Sequence of chain 1.A:
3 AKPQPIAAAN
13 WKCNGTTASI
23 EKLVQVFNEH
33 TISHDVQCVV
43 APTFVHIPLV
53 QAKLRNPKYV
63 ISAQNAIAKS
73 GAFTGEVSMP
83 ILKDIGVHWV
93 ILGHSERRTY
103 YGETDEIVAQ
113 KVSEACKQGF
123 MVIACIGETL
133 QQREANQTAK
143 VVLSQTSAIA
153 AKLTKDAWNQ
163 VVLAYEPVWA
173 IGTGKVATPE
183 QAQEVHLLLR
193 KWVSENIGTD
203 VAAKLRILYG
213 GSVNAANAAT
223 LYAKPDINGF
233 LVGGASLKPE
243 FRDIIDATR

Binding-site contacts:
Ligand atom O2 contacts residue GLU168 of chain 1.A at 2.6 Å (salt-bridge).
Ligand atom O2P contacts residue PGA1 of chain 1.C at 0.1 Å (h-bond).
Ligand atom C1 contacts residue PGA1 of chain 1.C at 0.2 Å.
Ligand atom O1 contacts residue ILE173 of chain 1.A at 3.5 Å.
Ligand atom O3P contacts residue GLY174 of chain 1.A at 2.8 Å (h-bond).
Ligand atom O2P contacts residue GLY236 of chain 1.A at 2.8 Å (h-bond).
Ligand atom O1P contacts residue LYS14 of chain 1.A at 3.3 Å (salt-bridge).
Ligand atom P contacts residue GLY236 of chain 1.A at 3.8 Å.
Ligand atom O2 contacts residue PGA1 of chain 1.C at 1.3 Å (h-bond).
Ligand atom O1 contacts residue LYS14 of chain 1.A at 2.7 Å (salt-bridge).
Ligand atom O4P contacts residue GLY235 of chain 1.A at 2.8 Å (h-bond).
Ligand atom P contacts residue SER214 of chain 1.A at 3.7 Å.
Ligand atom O2P contacts residue GLY235 of chain 1.A at 3.6 Å.
Ligand atom O4P contacts residue PGA1 of chain 1.C at 0.1 Å (h-bond).
Ligand atom O2 contacts residue LEU233 of chain 1.A at 3.2 Å.
Ligand atom O2 contacts residue HIS96 of chain 1.A at 2.8 Å (h-bond).
Ligand atom O1 contacts residue HIS96 of chain 1.A at 2.8 Å (h-bond).
Ligand atom O3P contacts residue GLY213 of chain 1.A at 3.6 Å.
Ligand atom C1 contacts residue HIS96 of chain 1.A at 3.5 Å.
Ligand atom C1 contacts residue GLU168 of chain 1.A at 3.4 Å.
Ligand atom C2 contacts residue GLU168 of chain 1.A at 3.8 Å.
Ligand atom C1 contacts residue LYS14 of chain 1.A at 3.7 Å.
Ligand atom O2 contacts residue ASN12 of chain 1.A at 3.3 Å (h-bond).
Ligand atom O1 contacts residue PGA1 of chain 1.C at 0.1 Å (h-bond).
Ligand atom O4P contacts residue SER214 of chain 1.A at 3.5 Å (h-bond).
Ligand atom N2 contacts residue LEU233 of chain 1.A at 3.7 Å.
Ligand atom O1P contacts residue PGA1 of chain 1.C at 0.2 Å (h-bond).
Ligand atom N2 contacts residue HIS96 of chain 1.A at 3.6 Å (h-bond).
Ligand atom P contacts residue GLY235 of chain 1.A at 3.7 Å.
Ligand atom C2 contacts residue GLY235 of chain 1.A at 3.7 Å.
Ligand atom O3P contacts residue PGA1 of chain 1.C at 0.1 Å (h-bond).
Ligand atom O3P contacts residue ALA172 of chain 1.A at 3.5 Å (h-bond).
Ligand atom N2 contacts residue PGA1 of chain 1.C at 0.3 Å (h-bond).
Ligand atom N2 contacts residue GLU168 of chain 1.A at 2.7 Å (salt-bridge).
Ligand atom P contacts residue PGA1 of chain 1.C at 0.1 Å.
Ligand atom O3P contacts residue ILE173 of chain 1.A at 3.5 Å.
Ligand atom O4P contacts residue GLY236 of chain 1.A at 3.6 Å.
Ligand atom O3P contacts residue SER214 of chain 1.A at 2.7 Å (h-bond).
Ligand atom O1P contacts residue GLY235 of chain 1.A at 3.4 Å.
Ligand atom C2 contacts residue PGA1 of chain 1.C at 0.2 Å.

A small-molecule ligand and the protein it binds are described below.
Small molecule (SMILES): O=C(COP(=O)(O)O)NO